Binding-site contacts:
Ligand atom C2 contacts residue THR156 of chain 14.E at 3.9 Å.
Ligand atom N2 contacts residue THR156 of chain 14.E at 3.2 Å.
Ligand atom C8 contacts residue ASN154 of chain 14.E at 4.5 Å.
Ligand atom O6 contacts residue MET151 of chain 14.E at 3.5 Å.
Ligand atom O5 contacts residue ASN154 of chain 14.E at 3.8 Å.
Ligand atom O7 contacts residue THR156 of chain 14.E at 4.5 Å.
Ligand atom N2 contacts residue ASN154 of chain 14.E at 4.0 Å.
Ligand atom C7 contacts residue THR156 of chain 14.E at 3.6 Å.
Ligand atom C8 contacts residue THR156 of chain 14.E at 3.7 Å.
Ligand atom C3 contacts residue THR156 of chain 14.E at 4.4 Å.
Ligand atom O7 contacts residue ASN154 of chain 14.E at 3.2 Å (h-bond).
Ligand atom O5 contacts residue MET151 of chain 14.E at 4.2 Å.
Ligand atom C1 contacts residue ASN154 of chain 14.E at 3.1 Å.
Ligand atom C7 contacts residue ASN154 of chain 14.E at 3.7 Å.
Ligand atom C2 contacts residue ASN154 of chain 14.E at 4.1 Å.
Ligand atom C1 contacts residue THR156 of chain 14.E at 3.6 Å.

Sequence of chain 14.E:
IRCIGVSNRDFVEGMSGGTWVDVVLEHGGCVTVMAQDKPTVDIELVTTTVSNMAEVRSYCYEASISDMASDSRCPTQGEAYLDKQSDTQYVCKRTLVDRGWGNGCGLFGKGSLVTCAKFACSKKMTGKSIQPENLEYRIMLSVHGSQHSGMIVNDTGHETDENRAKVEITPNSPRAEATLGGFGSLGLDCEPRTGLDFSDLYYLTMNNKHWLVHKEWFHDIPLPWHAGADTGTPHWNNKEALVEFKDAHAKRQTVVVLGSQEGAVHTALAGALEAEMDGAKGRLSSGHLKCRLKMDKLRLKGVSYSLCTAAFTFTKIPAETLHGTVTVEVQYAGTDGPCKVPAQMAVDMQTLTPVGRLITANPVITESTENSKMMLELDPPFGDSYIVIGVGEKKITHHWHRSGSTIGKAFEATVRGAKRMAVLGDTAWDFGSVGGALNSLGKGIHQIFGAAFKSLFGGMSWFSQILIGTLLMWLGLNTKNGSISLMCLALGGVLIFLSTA

This small molecule binds to this protein.
Small molecule (SMILES): CC(=O)N[C@H]1[C@H](O[C@H]2[C@H](O)[C@@H](NC(C)=O)CO[C@@H]2CO)O[C@H](CO)[C@@H](O)[C@@H]1O